Binding-site contacts:
Ligand atom C3 contacts residue NAG1 of chain 35.K at 3.7 Å.
Ligand atom O4 contacts residue NAG1 of chain 35.K at 2.3 Å (h-bond).
Ligand atom C5 contacts residue ASN175 of chain 35.F at 3.6 Å.
Ligand atom C4 contacts residue ASN175 of chain 35.F at 4.2 Å.
Ligand atom C8 contacts residue ASN175 of chain 35.F at 4.5 Å.
Ligand atom N2 contacts residue PRO86 of chain 35.F at 3.9 Å.
Ligand atom C2 contacts residue ASN175 of chain 35.F at 2.4 Å.
Ligand atom C1 contacts residue ASN175 of chain 35.F at 1.4 Å.
Ligand atom C7 contacts residue PRO86 of chain 35.F at 4.3 Å (hydrophobic).
Ligand atom C8 contacts residue ARG88 of chain 35.F at 4.3 Å.
Ligand atom O7 contacts residue ASN175 of chain 35.F at 3.5 Å (h-bond).
Ligand atom N2 contacts residue THR85 of chain 35.F at 4.5 Å.
Ligand atom C8 contacts residue PRO86 of chain 35.F at 3.6 Å (hydrophobic).
Ligand atom C5 contacts residue NAG1 of chain 35.K at 3.8 Å.
Ligand atom C3 contacts residue ASN175 of chain 35.F at 3.8 Å.
Ligand atom C6 contacts residue NAG1 of chain 35.K at 4.2 Å.
Ligand atom C8 contacts residue GLU87 of chain 35.F at 3.6 Å.
Ligand atom N2 contacts residue ASN175 of chain 35.F at 2.9 Å (h-bond).
Ligand atom C3 contacts residue THR85 of chain 35.F at 4.3 Å.
Ligand atom O6 contacts residue THR85 of chain 35.F at 4.4 Å.
Ligand atom O5 contacts residue GLU174 of chain 35.F at 3.5 Å (salt-bridge).
Ligand atom O6 contacts residue GLU174 of chain 35.F at 3.8 Å.
Ligand atom C1 contacts residue GLU174 of chain 35.F at 4.1 Å.
Ligand atom O5 contacts residue ASN175 of chain 35.F at 2.4 Å (h-bond).
Ligand atom O5 contacts residue THR85 of chain 35.F at 4.3 Å.
Ligand atom C4 contacts residue NAG1 of chain 35.K at 3.5 Å.
Ligand atom O6 contacts residue PHE173 of chain 35.F at 4.0 Å.
Ligand atom C5 contacts residue THR85 of chain 35.F at 4.0 Å.
Ligand atom C1 contacts residue THR85 of chain 35.F at 3.8 Å.
Ligand atom C2 contacts residue THR85 of chain 35.F at 4.5 Å.
Ligand atom O3 contacts residue NAG1 of chain 35.K at 3.9 Å.
Ligand atom C7 contacts residue ASN175 of chain 35.F at 3.4 Å.

Sequence of chain 35.F:
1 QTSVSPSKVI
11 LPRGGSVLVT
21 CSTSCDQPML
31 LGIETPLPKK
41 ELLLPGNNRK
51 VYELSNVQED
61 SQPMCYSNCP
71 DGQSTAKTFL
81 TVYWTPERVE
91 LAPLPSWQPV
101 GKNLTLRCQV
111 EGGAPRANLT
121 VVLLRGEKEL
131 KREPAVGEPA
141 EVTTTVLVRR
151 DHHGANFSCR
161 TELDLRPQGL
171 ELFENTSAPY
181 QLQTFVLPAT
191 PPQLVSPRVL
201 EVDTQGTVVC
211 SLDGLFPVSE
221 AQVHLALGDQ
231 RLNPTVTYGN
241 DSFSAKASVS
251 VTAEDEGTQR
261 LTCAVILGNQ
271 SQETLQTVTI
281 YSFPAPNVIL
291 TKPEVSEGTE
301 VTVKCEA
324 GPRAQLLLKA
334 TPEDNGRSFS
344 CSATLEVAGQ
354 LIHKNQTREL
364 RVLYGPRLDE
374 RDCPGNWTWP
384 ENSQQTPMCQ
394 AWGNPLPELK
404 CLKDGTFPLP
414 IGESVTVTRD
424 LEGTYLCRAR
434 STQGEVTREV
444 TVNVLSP

This small molecule binds to this protein.
Small molecule (SMILES): CC(=O)N[C@@H]1[C@@H](O)[C@H](O)[C@@H](CO)O[C@H]1O